The protein below binds the small molecule below.
Small molecule (SMILES): Nc1nc2c(ncn2[C@@H]2O[C@H](CO)[C@@H](OP(=O)(O)O)[C@H]2O)c(=O)[nH]1

Sequence of chain 1.B:
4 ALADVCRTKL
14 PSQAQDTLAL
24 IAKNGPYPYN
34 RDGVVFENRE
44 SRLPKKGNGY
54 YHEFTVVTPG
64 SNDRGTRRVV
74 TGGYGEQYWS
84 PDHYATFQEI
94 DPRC

Binding-site contacts:
Ligand atom O1P contacts residue ARG67 of chain 1.B at 2.4 Å (salt-bridge).
Ligand atom C5' contacts residue GLU56 of chain 1.B at 3.3 Å.
Ligand atom O3P contacts residue ARG67 of chain 1.B at 3.3 Å (salt-bridge).
Ligand atom N1 contacts residue GLU43 of chain 1.B at 3.0 Å (salt-bridge).
Ligand atom C6 contacts residue ARG42 of chain 1.B at 3.9 Å.
Ligand atom C5 contacts residue PHE39 of chain 1.B at 3.5 Å (hydrophobic).
Ligand atom N7 contacts residue PHE39 of chain 1.B at 3.7 Å.
Ligand atom O3P contacts residue GLU56 of chain 1.B at 3.7 Å.
Ligand atom P contacts residue HIS86 of chain 1.B at 3.3 Å.
Ligand atom N3 contacts residue PHE39 of chain 1.B at 3.7 Å.
Ligand atom C2 contacts residue GLU43 of chain 1.B at 3.3 Å.
Ligand atom O3P contacts residue HIS86 of chain 1.B at 3.0 Å (h-bond).
Ligand atom N1 contacts residue PHE39 of chain 1.B at 3.7 Å.
Ligand atom C4' contacts residue GLU56 of chain 1.B at 3.1 Å.
Ligand atom P contacts residue ARG67 of chain 1.B at 3.4 Å.
Ligand atom C5' contacts residue VAL37 of chain 1.B at 3.5 Å (hydrophobic).
Ligand atom C1' contacts residue TYR87 of chain 1.B at 3.7 Å (hydrophobic).
Ligand atom O2P contacts residue HIS86 of chain 1.B at 3.0 Å (h-bond).
Ligand atom C6 contacts residue PHE39 of chain 1.B at 3.6 Å (hydrophobic).
Ligand atom O3P contacts residue ARG71 of chain 1.B at 3.1 Å (salt-bridge).
Ligand atom O4' contacts residue GLU56 of chain 1.B at 3.4 Å (salt-bridge).
Ligand atom C5 contacts residue GLU40 of chain 1.B at 3.8 Å.
Ligand atom N7 contacts residue GLU40 of chain 1.B at 3.0 Å (salt-bridge).
Ligand atom N3 contacts residue TYR87 of chain 1.B at 3.7 Å.
Ligand atom O6 contacts residue ARG42 of chain 1.B at 2.8 Å (salt-bridge).
Ligand atom C2 contacts residue PHE39 of chain 1.B at 3.8 Å (hydrophobic).
Ligand atom O1P contacts residue GLU56 of chain 1.B at 3.8 Å.
Ligand atom O4' contacts residue TYR87 of chain 1.B at 3.5 Å (h-bond).
Ligand atom C6 contacts residue ASN41 of chain 1.B at 3.8 Å.
Ligand atom O5' contacts residue VAL37 of chain 1.B at 3.5 Å.
Ligand atom C4' contacts residue TYR87 of chain 1.B at 3.9 Å (hydrophobic).
Ligand atom N2 contacts residue GLU43 of chain 1.B at 2.8 Å (salt-bridge).
Ligand atom O1P contacts residue ARG34 of chain 1.B at 3.9 Å.
Ligand atom O3' contacts residue HIS86 of chain 1.B at 3.6 Å.
Ligand atom C4 contacts residue PHE39 of chain 1.B at 3.6 Å (hydrophobic).
Ligand atom O6 contacts residue ASN41 of chain 1.B at 2.9 Å (h-bond).
Ligand atom C8 contacts residue PHE39 of chain 1.B at 3.9 Å (hydrophobic).
Ligand atom O6 contacts residue GLU40 of chain 1.B at 3.3 Å.
Ligand atom O3P contacts residue TYR87 of chain 1.B at 3.1 Å (h-bond).
Ligand atom O2P contacts residue ARG71 of chain 1.B at 3.9 Å.